This small molecule binds to this protein.
Small molecule (SMILES): CC(=O)N[C@@H]1[C@@H](O)[C@H](O)[C@@H](CO)O[C@H]1O

Sequence of chain 1.A:
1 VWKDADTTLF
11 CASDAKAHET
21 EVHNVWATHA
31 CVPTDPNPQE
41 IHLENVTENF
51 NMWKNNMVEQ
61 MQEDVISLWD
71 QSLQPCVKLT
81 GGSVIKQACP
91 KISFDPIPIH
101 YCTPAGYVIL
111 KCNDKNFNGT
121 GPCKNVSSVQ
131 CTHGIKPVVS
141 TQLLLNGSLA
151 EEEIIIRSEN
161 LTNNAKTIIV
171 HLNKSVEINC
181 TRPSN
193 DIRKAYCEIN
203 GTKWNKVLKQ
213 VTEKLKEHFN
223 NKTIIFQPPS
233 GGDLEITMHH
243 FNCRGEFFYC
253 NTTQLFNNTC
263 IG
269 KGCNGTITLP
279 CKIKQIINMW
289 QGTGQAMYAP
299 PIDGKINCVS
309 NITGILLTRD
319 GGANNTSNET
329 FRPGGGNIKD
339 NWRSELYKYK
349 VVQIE

Binding-site contacts:
Ligand atom C7 contacts residue HIS220 of chain 1.A at 4.5 Å.
Ligand atom C8 contacts residue SER158 of chain 1.A at 3.5 Å.
Ligand atom C8 contacts residue LEU161 of chain 1.A at 3.7 Å (hydrophobic).
Ligand atom N2 contacts residue ASN118 of chain 1.A at 2.9 Å (h-bond).
Ligand atom C5 contacts residue ASN118 of chain 1.A at 3.7 Å.
Ligand atom C8 contacts residue ILE156 of chain 1.A at 4.4 Å (hydrophobic).
Ligand atom C2 contacts residue THR120 of chain 1.A at 4.3 Å.
Ligand atom C5 contacts residue THR120 of chain 1.A at 3.5 Å.
Ligand atom C2 contacts residue ASN118 of chain 1.A at 2.4 Å.
Ligand atom N2 contacts residue THR120 of chain 1.A at 4.2 Å.
Ligand atom C3 contacts residue THR120 of chain 1.A at 4.5 Å.
Ligand atom C7 contacts residue ASN118 of chain 1.A at 3.1 Å.
Ligand atom O7 contacts residue ILE156 of chain 1.A at 4.3 Å.
Ligand atom C8 contacts residue ASN118 of chain 1.A at 4.3 Å.
Ligand atom C6 contacts residue THR120 of chain 1.A at 4.1 Å.
Ligand atom O7 contacts residue HIS220 of chain 1.A at 3.4 Å (h-bond).
Ligand atom C4 contacts residue ASN118 of chain 1.A at 4.2 Å.
Ligand atom C3 contacts residue ASN118 of chain 1.A at 3.8 Å.
Ligand atom C1 contacts residue THR120 of chain 1.A at 3.6 Å.
Ligand atom O7 contacts residue ASN118 of chain 1.A at 3.0 Å (h-bond).
Ligand atom C7 contacts residue LEU161 of chain 1.A at 4.3 Å (hydrophobic).
Ligand atom O7 contacts residue LEU161 of chain 1.A at 4.4 Å.
Ligand atom O5 contacts residue ASN118 of chain 1.A at 2.4 Å (h-bond).
Ligand atom C1 contacts residue ASN118 of chain 1.A at 1.4 Å.
Ligand atom O5 contacts residue THR120 of chain 1.A at 3.5 Å (h-bond).